Sequence of chain 1.B:
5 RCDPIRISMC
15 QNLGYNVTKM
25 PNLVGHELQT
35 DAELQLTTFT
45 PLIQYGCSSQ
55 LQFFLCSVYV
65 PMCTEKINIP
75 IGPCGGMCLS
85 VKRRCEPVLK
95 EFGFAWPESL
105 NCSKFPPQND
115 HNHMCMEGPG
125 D

Binding-site contacts:
Ligand atom C7 contacts residue ASN20 of chain 1.B at 3.6 Å.
Ligand atom O7 contacts residue ASN20 of chain 1.B at 4.2 Å.
Ligand atom C1 contacts residue ASN20 of chain 1.B at 1.4 Å.
Ligand atom O5 contacts residue ASN20 of chain 1.B at 2.1 Å (h-bond).
Ligand atom C4 contacts residue ASN20 of chain 1.B at 3.9 Å.
Ligand atom C2 contacts residue ASN20 of chain 1.B at 2.2 Å.
Ligand atom C5 contacts residue ASN20 of chain 1.B at 3.4 Å.
Ligand atom C3 contacts residue ASN20 of chain 1.B at 3.6 Å.
Ligand atom N2 contacts residue ASN20 of chain 1.B at 2.8 Å (h-bond).

The protein below binds the small molecule below.
Small molecule (SMILES): CC(=O)N[C@@H]1[C@@H](O)[C@H](O)[C@@H](CO)O[C@H]1O